Sequence of chain 1.C:
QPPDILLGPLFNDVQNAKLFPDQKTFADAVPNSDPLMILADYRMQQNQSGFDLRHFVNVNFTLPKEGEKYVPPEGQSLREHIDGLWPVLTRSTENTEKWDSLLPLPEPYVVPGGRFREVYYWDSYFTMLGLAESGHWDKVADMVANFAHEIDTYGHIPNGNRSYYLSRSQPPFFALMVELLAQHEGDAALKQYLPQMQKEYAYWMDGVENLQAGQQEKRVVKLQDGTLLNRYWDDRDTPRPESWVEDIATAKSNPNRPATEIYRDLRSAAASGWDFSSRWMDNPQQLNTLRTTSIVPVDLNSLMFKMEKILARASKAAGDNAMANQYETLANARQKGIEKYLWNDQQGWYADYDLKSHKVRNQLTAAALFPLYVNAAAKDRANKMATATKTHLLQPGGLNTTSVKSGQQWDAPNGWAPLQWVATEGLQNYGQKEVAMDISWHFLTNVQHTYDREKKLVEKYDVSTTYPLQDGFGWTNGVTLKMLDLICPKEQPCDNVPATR

Binding-site contacts:
Ligand atom O3 contacts residue GLU249 of chain 1.C at 3.8 Å.
Ligand atom O2 contacts residue GLN177 of chain 1.C at 3.4 Å (h-bond).
Ligand atom C4 contacts residue GLU249 of chain 1.C at 3.3 Å.
Ligand atom O4 contacts residue ARG247 of chain 1.C at 3.0 Å (salt-bridge).
Ligand atom C2 contacts residue LG91 of chain 1.AA at 3.8 Å.
Ligand atom C5 contacts residue LG91 of chain 1.AA at 3.6 Å.
Ligand atom C3 contacts residue ARG175 of chain 1.C at 4.0 Å.
Ligand atom C3 contacts residue TYR172 of chain 1.C at 4.0 Å (hydrophobic).
Ligand atom C6 contacts residue GLU249 of chain 1.C at 3.7 Å.
Ligand atom O6 contacts residue SO41 of chain 1.EA at 2.5 Å (h-bond).
Ligand atom O5 contacts residue PHE123 of chain 1.C at 3.7 Å.
Ligand atom O1 contacts residue LG91 of chain 1.AA at 1.4 Å.
Ligand atom C2 contacts residue TYR127 of chain 1.C at 3.6 Å (hydrophobic).
Ligand atom C2 contacts residue TYR172 of chain 1.C at 3.5 Å (hydrophobic).
Ligand atom C5 contacts residue SO41 of chain 1.EA at 3.6 Å.
Ligand atom O3 contacts residue TYR172 of chain 1.C at 3.4 Å.
Ligand atom O5 contacts residue LG91 of chain 1.AA at 3.0 Å.
Ligand atom C1 contacts residue TYR127 of chain 1.C at 3.9 Å (hydrophobic).
Ligand atom C2 contacts residue ASN166 of chain 1.C at 3.9 Å.
Ligand atom C6 contacts residue SO41 of chain 1.EA at 3.3 Å.
Ligand atom O4 contacts residue ARG175 of chain 1.C at 3.5 Å (salt-bridge).
Ligand atom C3 contacts residue ASP282 of chain 1.C at 4.1 Å.
Ligand atom C6 contacts residue SER250 of chain 1.C at 3.8 Å.
Ligand atom C3 contacts residue ALA277 of chain 1.C at 4.1 Å (hydrophobic).
Ligand atom C1 contacts residue LG91 of chain 1.AA at 2.5 Å.
Ligand atom O3 contacts residue ARG175 of chain 1.C at 2.9 Å (salt-bridge).
Ligand atom O1 contacts residue ASP282 of chain 1.C at 3.4 Å (salt-bridge).
Ligand atom O2 contacts residue LG91 of chain 1.AA at 4.0 Å.
Ligand atom O2 contacts residue TYR127 of chain 1.C at 3.4 Å.
Ligand atom O4 contacts residue GLU249 of chain 1.C at 2.6 Å (salt-bridge).
Ligand atom O3 contacts residue ALA277 of chain 1.C at 3.6 Å.
Ligand atom C3 contacts residue ASN166 of chain 1.C at 3.8 Å.
Ligand atom O5 contacts residue TYR172 of chain 1.C at 3.9 Å.
Ligand atom C4 contacts residue TYR172 of chain 1.C at 3.7 Å (hydrophobic).
Ligand atom C5 contacts residue ASP282 of chain 1.C at 3.9 Å.
Ligand atom O3 contacts residue ASN166 of chain 1.C at 2.7 Å (h-bond).
Ligand atom C1 contacts residue PHE123 of chain 1.C at 4.0 Å (hydrophobic).
Ligand atom O6 contacts residue ARG122 of chain 1.C at 2.9 Å (salt-bridge).
Ligand atom C6 contacts residue ARG122 of chain 1.C at 3.9 Å.
Ligand atom O2 contacts residue ASN166 of chain 1.C at 3.0 Å (h-bond).

This small molecule binds to this protein.
Small molecule (SMILES): OC[C@H]1O[C@H](O)[C@H](O)[C@@H](O)[C@@H]1O